Binding-site contacts:
Ligand atom CA contacts residue TYR95 of chain 1.A at 3.7 Å (hydrophobic).
Ligand atom CZ contacts residue GLU73 of chain 1.A at 3.7 Å.
Ligand atom O contacts residue TYR95 of chain 1.A at 3.5 Å.
Ligand atom CE contacts residue ASP24 of chain 1.A at 3.3 Å.
Ligand atom NH1 contacts residue PRO68 of chain 1.A at 2.6 Å (h-bond).
Ligand atom CZ contacts residue PRO68 of chain 1.A at 3.3 Å (hydrophobic).
Ligand atom NH1 contacts residue ARG137 of chain 1.A at 3.2 Å (salt-bridge).
Ligand atom NH1 contacts residue ALA93 of chain 1.A at 3.3 Å.
Ligand atom N contacts residue ARG65 of chain 1.A at 3.6 Å.
Ligand atom O contacts residue LEU94 of chain 1.A at 3.4 Å.
Ligand atom CH2 contacts residue GLU52 of chain 1.A at 3.5 Å.
Ligand atom NH1 contacts residue GLU70 of chain 1.A at 3.5 Å (salt-bridge).
Ligand atom CE contacts residue GLU13 of chain 1.A at 3.6 Å.
Ligand atom CA contacts residue TYR95 of chain 1.A at 3.6 Å (hydrophobic).
Ligand atom NE contacts residue PRO68 of chain 1.A at 3.1 Å (h-bond).
Ligand atom CE contacts residue PHE48 of chain 1.A at 3.5 Å (hydrophobic).
Ligand atom NH2 contacts residue GLU73 of chain 1.A at 3.3 Å (salt-bridge).
Ligand atom C contacts residue LEU94 of chain 1.A at 3.7 Å (hydrophobic).
Ligand atom CG contacts residue TYR95 of chain 1.A at 3.2 Å (hydrophobic).
Ligand atom CB contacts residue TYR95 of chain 1.A at 3.6 Å (hydrophobic).
Ligand atom C contacts residue ALA93 of chain 1.A at 3.5 Å (hydrophobic).
Ligand atom CB contacts residue TYR95 of chain 1.A at 3.4 Å (hydrophobic).
Ligand atom CG contacts residue ARG65 of chain 1.A at 3.3 Å.
Ligand atom O contacts residue PRO68 of chain 1.A at 3.5 Å.
Ligand atom O contacts residue GLN92 of chain 1.A at 3.5 Å.
Ligand atom NE2 contacts residue ARG133 of chain 1.A at 3.1 Å (salt-bridge).
Ligand atom C contacts residue PRO68 of chain 1.A at 3.6 Å (hydrophobic).
Ligand atom CD contacts residue ASP24 of chain 1.A at 3.5 Å.
Ligand atom NZ contacts residue GLU13 of chain 1.A at 2.6 Å (salt-bridge).
Ligand atom CH1 contacts residue PHE45 of chain 1.A at 3.6 Å (hydrophobic).
Ligand atom N contacts residue ALA93 of chain 1.A at 2.8 Å (h-bond).
Ligand atom O contacts residue ALA93 of chain 1.A at 2.9 Å (h-bond).
Ligand atom N contacts residue TYR95 of chain 1.A at 2.8 Å (h-bond).
Ligand atom O contacts residue PRO68 of chain 1.A at 3.4 Å.
Ligand atom O contacts residue ARG65 of chain 1.A at 2.9 Å (salt-bridge).
Ligand atom NH1 contacts residue GLU73 of chain 1.A at 2.5 Å (salt-bridge).
Ligand atom CA contacts residue ALA93 of chain 1.A at 3.3 Å (hydrophobic).
Ligand atom CZ contacts residue ALA93 of chain 1.A at 3.6 Å (hydrophobic).
Ligand atom CE contacts residue TYR23 of chain 1.A at 3.6 Å (hydrophobic).
Ligand atom NZ contacts residue ASP24 of chain 1.A at 2.8 Å (salt-bridge).

The protein below binds the small molecule below.
Small molecule (SMILES): C[C@H](NC(=O)[C@@H](NC(=O)[C@H](CCC(N)=O)NC(=O)[C@H](CCCCN)NC(=O)[C@@H](NC(=O)[C@@H](N)CCCN=C(N)N)[C@@H](C)O)[C@@H](C)O)C(=O)N[C@@H](CCCN=C(N)N)C(=O)N[C@H](C=O)CCCCN(C)C

Sequence of chain 1.A:
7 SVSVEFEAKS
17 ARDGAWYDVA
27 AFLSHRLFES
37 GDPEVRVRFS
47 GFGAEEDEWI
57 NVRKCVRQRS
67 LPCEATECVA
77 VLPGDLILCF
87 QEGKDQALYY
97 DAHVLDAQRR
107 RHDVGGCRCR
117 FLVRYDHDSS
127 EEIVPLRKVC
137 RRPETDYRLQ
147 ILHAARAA